Sequence of chain 1.Z:
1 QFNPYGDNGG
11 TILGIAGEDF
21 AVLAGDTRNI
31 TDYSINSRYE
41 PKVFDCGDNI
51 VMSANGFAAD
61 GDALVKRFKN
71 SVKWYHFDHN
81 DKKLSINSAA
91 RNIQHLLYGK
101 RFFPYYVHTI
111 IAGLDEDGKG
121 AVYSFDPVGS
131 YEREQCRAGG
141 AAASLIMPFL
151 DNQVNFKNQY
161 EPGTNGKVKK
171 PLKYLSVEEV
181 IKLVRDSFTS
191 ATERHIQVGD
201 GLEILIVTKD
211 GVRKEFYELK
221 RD

Sequence of chain 1.Y:
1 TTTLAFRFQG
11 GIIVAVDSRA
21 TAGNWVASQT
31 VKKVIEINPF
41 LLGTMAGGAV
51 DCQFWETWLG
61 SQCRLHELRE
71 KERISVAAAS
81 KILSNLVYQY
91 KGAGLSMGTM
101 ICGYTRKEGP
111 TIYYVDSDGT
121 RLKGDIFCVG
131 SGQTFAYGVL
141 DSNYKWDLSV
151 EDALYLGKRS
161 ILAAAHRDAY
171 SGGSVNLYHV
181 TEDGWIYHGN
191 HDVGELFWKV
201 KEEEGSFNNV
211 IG

Binding-site contacts:
Ligand atom O28 contacts residue THR1 of chain 1.Y at 2.3 Å (h-bond).
Ligand atom C21 contacts residue THR1 of chain 1.Y at 2.4 Å.
Ligand atom C6 contacts residue ALA27 of chain 1.Y at 3.8 Å (hydrophobic).
Ligand atom C23 contacts residue GLY47 of chain 1.Y at 3.7 Å.
Ligand atom O8 contacts residue GLY47 of chain 1.Y at 3.9 Å.
Ligand atom B26 contacts residue LYS33 of chain 1.Y at 3.7 Å.
Ligand atom C10 contacts residue THR21 of chain 1.Y at 3.7 Å.
Ligand atom C2 contacts residue THR21 of chain 1.Y at 3.9 Å.
Ligand atom C6 contacts residue THR21 of chain 1.Y at 3.8 Å.
Ligand atom C25 contacts residue ALA20 of chain 1.Y at 3.8 Å (hydrophobic).
Ligand atom C11 contacts residue THR21 of chain 1.Y at 3.3 Å.
Ligand atom C17 contacts residue THR21 of chain 1.Y at 3.7 Å.
Ligand atom N20 contacts residue THR1 of chain 1.Y at 3.7 Å.
Ligand atom O8 contacts residue GLY48 of chain 1.Y at 4.0 Å.
Ligand atom N9 contacts residue THR21 of chain 1.Y at 3.0 Å (h-bond).
Ligand atom C25 contacts residue ALA49 of chain 1.Y at 4.0 Å (hydrophobic).
Ligand atom O19 contacts residue ALA20 of chain 1.Y at 3.4 Å.
Ligand atom O19 contacts residue THR21 of chain 1.Y at 3.0 Å (h-bond).
Ligand atom N20 contacts residue GLY47 of chain 1.Y at 2.8 Å (h-bond).
Ligand atom B26 contacts residue THR1 of chain 1.Y at 1.4 Å.
Ligand atom C3 contacts residue ALA49 of chain 1.Y at 3.6 Å (hydrophobic).
Ligand atom C21 contacts residue LYS33 of chain 1.Y at 3.8 Å.
Ligand atom C10 contacts residue GLY47 of chain 1.Y at 3.5 Å.
Ligand atom C18 contacts residue GLY47 of chain 1.Y at 3.6 Å.
Ligand atom C21 contacts residue GLY47 of chain 1.Y at 3.8 Å.
Ligand atom C23 contacts residue ALA49 of chain 1.Y at 4.0 Å (hydrophobic).
Ligand atom N4 contacts residue ASP126 of chain 1.Z at 3.5 Å (salt-bridge).
Ligand atom C22 contacts residue GLY47 of chain 1.Y at 3.8 Å.
Ligand atom C22 contacts residue THR1 of chain 1.Y at 2.7 Å.
Ligand atom O8 contacts residue ALA49 of chain 1.Y at 3.1 Å (h-bond).
Ligand atom N1 contacts residue THR21 of chain 1.Y at 3.0 Å (h-bond).
Ligand atom C22 contacts residue LYS33 of chain 1.Y at 3.8 Å.
Ligand atom C24 contacts residue ALA49 of chain 1.Y at 3.8 Å (hydrophobic).
Ligand atom C13 contacts residue GLY47 of chain 1.Y at 3.5 Å.
Ligand atom O27 contacts residue GLY47 of chain 1.Y at 3.1 Å (h-bond).
Ligand atom O27 contacts residue THR1 of chain 1.Y at 2.4 Å (h-bond).
Ligand atom C24 contacts residue MET45 of chain 1.Y at 3.6 Å (hydrophobic).
Ligand atom C7 contacts residue THR21 of chain 1.Y at 3.9 Å.
Ligand atom C3 contacts residue ASP126 of chain 1.Z at 3.7 Å.
Ligand atom O28 contacts residue TYR170 of chain 1.Y at 3.7 Å.

A small-molecule ligand and the protein it binds are described below.
Small molecule (SMILES): CC(C)C[C@H](NC(=O)[C@H](Cc1ccccc1)NC(=O)c1cnccn1)B(O)O